Sequence of chain 1.A:
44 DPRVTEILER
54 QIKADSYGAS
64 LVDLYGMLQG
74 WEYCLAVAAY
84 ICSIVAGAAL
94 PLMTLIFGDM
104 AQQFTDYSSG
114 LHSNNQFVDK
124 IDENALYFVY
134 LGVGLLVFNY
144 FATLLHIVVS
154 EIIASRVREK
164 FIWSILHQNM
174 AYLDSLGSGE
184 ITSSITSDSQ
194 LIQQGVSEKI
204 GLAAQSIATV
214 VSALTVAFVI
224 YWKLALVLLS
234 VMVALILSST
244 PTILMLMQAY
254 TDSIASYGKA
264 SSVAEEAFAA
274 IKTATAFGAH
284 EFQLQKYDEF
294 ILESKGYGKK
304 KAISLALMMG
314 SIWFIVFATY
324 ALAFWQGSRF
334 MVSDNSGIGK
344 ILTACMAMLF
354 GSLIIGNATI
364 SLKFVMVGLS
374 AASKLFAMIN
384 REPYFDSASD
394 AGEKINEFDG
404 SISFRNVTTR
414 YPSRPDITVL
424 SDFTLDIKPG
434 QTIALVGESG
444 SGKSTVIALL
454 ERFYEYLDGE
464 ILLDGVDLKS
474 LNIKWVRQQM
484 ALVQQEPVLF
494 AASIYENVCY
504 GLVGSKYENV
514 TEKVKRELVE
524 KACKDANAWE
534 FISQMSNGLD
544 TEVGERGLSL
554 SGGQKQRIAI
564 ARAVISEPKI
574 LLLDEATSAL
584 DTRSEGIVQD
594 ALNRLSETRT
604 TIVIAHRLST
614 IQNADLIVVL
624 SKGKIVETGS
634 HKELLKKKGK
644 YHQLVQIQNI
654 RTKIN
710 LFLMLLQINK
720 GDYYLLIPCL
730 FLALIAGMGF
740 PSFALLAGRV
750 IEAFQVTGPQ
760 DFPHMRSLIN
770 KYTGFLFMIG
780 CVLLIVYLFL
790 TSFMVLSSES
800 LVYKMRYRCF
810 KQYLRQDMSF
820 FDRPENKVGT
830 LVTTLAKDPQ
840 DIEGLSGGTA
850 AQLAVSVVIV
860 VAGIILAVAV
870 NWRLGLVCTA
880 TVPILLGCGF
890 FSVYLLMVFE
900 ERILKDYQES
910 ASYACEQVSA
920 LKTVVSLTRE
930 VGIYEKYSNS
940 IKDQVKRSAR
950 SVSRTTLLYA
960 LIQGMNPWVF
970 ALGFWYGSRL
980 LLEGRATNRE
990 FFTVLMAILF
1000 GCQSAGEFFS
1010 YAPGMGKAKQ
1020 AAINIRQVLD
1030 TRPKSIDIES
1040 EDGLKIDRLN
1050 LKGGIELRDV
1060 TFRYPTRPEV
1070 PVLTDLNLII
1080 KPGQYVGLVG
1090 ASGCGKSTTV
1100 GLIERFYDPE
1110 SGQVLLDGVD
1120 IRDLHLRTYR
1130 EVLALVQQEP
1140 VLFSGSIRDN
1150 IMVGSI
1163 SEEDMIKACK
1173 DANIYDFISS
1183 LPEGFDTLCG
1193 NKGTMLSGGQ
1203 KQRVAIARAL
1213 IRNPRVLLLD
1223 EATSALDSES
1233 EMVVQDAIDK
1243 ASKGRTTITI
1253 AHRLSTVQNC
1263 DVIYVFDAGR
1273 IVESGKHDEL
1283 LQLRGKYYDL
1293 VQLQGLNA

Binding-site contacts:
Ligand atom C77 contacts residue LEU356 of chain 1.A at 4.4 Å (hydrophobic).
Ligand atom C81 contacts residue ILE315 of chain 1.A at 4.0 Å (hydrophobic).
Ligand atom C17 contacts residue LEU249 of chain 1.A at 4.4 Å (hydrophobic).
Ligand atom C78 contacts residue SER355 of chain 1.A at 4.2 Å.
Ligand atom C78 contacts residue ILE318 of chain 1.A at 4.3 Å (hydrophobic).
Ligand atom C77 contacts residue SER355 of chain 1.A at 3.1 Å.
Ligand atom C12 contacts residue THR362 of chain 1.A at 3.5 Å.
Ligand atom C01 contacts residue ILE358 of chain 1.A at 4.0 Å (hydrophobic).
Ligand atom C08 contacts residue ILE246 of chain 1.A at 4.4 Å (hydrophobic).
Ligand atom C78 contacts residue ILE239 of chain 1.A at 4.5 Å (hydrophobic).
Ligand atom C74 contacts residue ILE358 of chain 1.A at 4.0 Å (hydrophobic).
Ligand atom C50 contacts residue TYR253 of chain 1.A at 4.5 Å (hydrophobic).
Ligand atom C21 contacts residue TYR253 of chain 1.A at 3.6 Å (hydrophobic).
Ligand atom O49 contacts residue TYR253 of chain 1.A at 4.0 Å.
Ligand atom C10 contacts residue ILE246 of chain 1.A at 3.9 Å (hydrophobic).
Ligand atom C76 contacts residue ILE358 of chain 1.A at 3.9 Å (hydrophobic).
Ligand atom C76 contacts residue SER355 of chain 1.A at 3.3 Å.
Ligand atom C04 contacts residue ILE315 of chain 1.A at 4.0 Å (hydrophobic).
Ligand atom C05 contacts residue ILE315 of chain 1.A at 3.9 Å (hydrophobic).
Ligand atom C14 contacts residue MET311 of chain 1.A at 3.7 Å (hydrophobic).
Ligand atom C81 contacts residue SER355 of chain 1.A at 4.2 Å.
Ligand atom C19 contacts residue ILE246 of chain 1.A at 3.8 Å (hydrophobic).
Ligand atom C18 contacts residue MET250 of chain 1.A at 4.0 Å (hydrophobic).
Ligand atom C75 contacts residue ILE358 of chain 1.A at 4.4 Å (hydrophobic).
Ligand atom O80 contacts residue ILE239 of chain 1.A at 4.2 Å.
Ligand atom C06 contacts residue MET311 of chain 1.A at 4.3 Å (hydrophobic).
Ligand atom C17 contacts residue MET250 of chain 1.A at 4.3 Å (hydrophobic).
Ligand atom C75 contacts residue ILE239 of chain 1.A at 3.9 Å (hydrophobic).
Ligand atom O20 contacts residue MET250 of chain 1.A at 4.3 Å.
Ligand atom C07 contacts residue MET311 of chain 1.A at 4.5 Å (hydrophobic).
Ligand atom C79 contacts residue ILE239 of chain 1.A at 4.5 Å (hydrophobic).
Ligand atom O72 contacts residue ILE315 of chain 1.A at 4.3 Å.
Ligand atom C01 contacts residue GLY359 of chain 1.A at 4.5 Å.
Ligand atom C22 contacts residue TYR253 of chain 1.A at 3.4 Å (hydrophobic).
Ligand atom C01 contacts residue THR362 of chain 1.A at 3.9 Å.
Ligand atom C15 contacts residue MET311 of chain 1.A at 3.4 Å (hydrophobic).
Ligand atom C79 contacts residue ILE315 of chain 1.A at 4.0 Å (hydrophobic).
Ligand atom C81 contacts residue ILE318 of chain 1.A at 3.8 Å (hydrophobic).
Ligand atom C79 contacts residue ILE318 of chain 1.A at 4.0 Å (hydrophobic).

The protein below binds the small molecule below.
Small molecule (SMILES): COCC(CCO[C@H]1CC[C@@]2(C)C(=CC[C@H]3[C@@H]4C[C@@H]5O[C@]6(CC[C@@H](C)CO6)[C@@H](C)[C@@H]5[C@@]4(C)CC[C@@H]32)C1)COC